Sequence of chain 2.A:
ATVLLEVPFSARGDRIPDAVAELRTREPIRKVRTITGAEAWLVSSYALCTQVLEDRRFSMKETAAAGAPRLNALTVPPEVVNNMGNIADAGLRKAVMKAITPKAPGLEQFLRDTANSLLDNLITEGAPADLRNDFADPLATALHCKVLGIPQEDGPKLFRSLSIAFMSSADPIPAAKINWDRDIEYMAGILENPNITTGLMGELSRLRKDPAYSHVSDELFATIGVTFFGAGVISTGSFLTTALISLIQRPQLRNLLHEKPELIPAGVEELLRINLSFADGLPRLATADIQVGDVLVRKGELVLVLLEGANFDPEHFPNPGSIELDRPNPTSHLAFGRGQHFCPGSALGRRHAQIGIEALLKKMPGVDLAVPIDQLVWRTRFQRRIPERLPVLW

Binding-site contacts:
Ligand atom CB contacts residue VAL81 of chain 2.A at 4.1 Å (hydrophobic).
Ligand atom CA contacts residue VAL81 of chain 2.A at 3.4 Å (hydrophobic).
Ligand atom OB contacts residue HEM1 of chain 2.B at 3.5 Å.
Ligand atom CZB contacts residue VAL77 of chain 2.A at 3.7 Å (hydrophobic).
Ligand atom CE4 contacts residue PHE167 of chain 2.A at 3.4 Å (hydrophobic).
Ligand atom CAA contacts residue VAL81 of chain 2.A at 3.4 Å (hydrophobic).
Ligand atom OH4 contacts residue ALA166 of chain 2.A at 3.1 Å (h-bond).
Ligand atom NA contacts residue ASN84 of chain 2.A at 3.6 Å.
Ligand atom OB contacts residue ASN84 of chain 2.A at 3.0 Å (h-bond).
Ligand atom NA contacts residue VAL81 of chain 2.A at 3.7 Å.
Ligand atom CD3 contacts residue THR228 of chain 2.A at 3.6 Å.
Ligand atom OA contacts residue VAL77 of chain 2.A at 3.9 Å.
Ligand atom CBA contacts residue MET61 of chain 2.A at 4.0 Å (hydrophobic).
Ligand atom OH4 contacts residue THR76 of chain 2.A at 3.2 Å (h-bond).
Ligand atom CE3 contacts residue THR228 of chain 2.A at 4.0 Å.
Ligand atom CB contacts residue ASN84 of chain 2.A at 3.6 Å.
Ligand atom CD2 contacts residue GOL1 of chain 2.H at 3.8 Å.
Ligand atom OHB contacts residue VAL77 of chain 2.A at 3.9 Å.
Ligand atom OA contacts residue GOL1 of chain 2.H at 4.0 Å.
Ligand atom NB contacts residue VAL81 of chain 2.A at 3.8 Å.
Ligand atom OHA contacts residue ARG385 of chain 2.A at 3.5 Å (salt-bridge).
Ligand atom CD1 contacts residue HEM1 of chain 2.B at 3.8 Å.
Ligand atom OH4 contacts residue PHE167 of chain 2.A at 3.8 Å.
Ligand atom OHB contacts residue ALA166 of chain 2.A at 3.4 Å.
Ligand atom OA contacts residue VAL81 of chain 2.A at 3.7 Å.
Ligand atom CE1 contacts residue HEM1 of chain 2.B at 4.1 Å.
Ligand atom CE4 contacts residue VAL77 of chain 2.A at 3.6 Å (hydrophobic).
Ligand atom OHA contacts residue PHE167 of chain 2.A at 4.1 Å.
Ligand atom CD4 contacts residue PHE167 of chain 2.A at 3.5 Å (hydrophobic).
Ligand atom CD4 contacts residue VAL77 of chain 2.A at 4.2 Å (hydrophobic).
Ligand atom CE3 contacts residue PHE167 of chain 2.A at 3.7 Å (hydrophobic).
Ligand atom CA contacts residue VAL82 of chain 2.A at 3.9 Å (hydrophobic).
Ligand atom CZB contacts residue PHE167 of chain 2.A at 3.5 Å (hydrophobic).
Ligand atom OA contacts residue VAL82 of chain 2.A at 3.5 Å.
Ligand atom CGB contacts residue PHE167 of chain 2.A at 3.8 Å (hydrophobic).
Ligand atom CD3 contacts residue PHE167 of chain 2.A at 3.8 Å (hydrophobic).
Ligand atom OH4 contacts residue VAL77 of chain 2.A at 3.7 Å.
Ligand atom CBA contacts residue VAL82 of chain 2.A at 4.2 Å (hydrophobic).
Ligand atom OHB contacts residue PHE167 of chain 2.A at 3.8 Å.
Ligand atom CAA contacts residue VAL82 of chain 2.A at 3.7 Å (hydrophobic).

This protein binds this small molecule.
Small molecule (SMILES): O=C1N[C@@H](Cc2ccc(O)c(O)c2)C(=O)N[C@H]1Cc1ccc(O)cc1